Binding-site contacts:
Ligand atom C6 contacts residue GLY114 of chain 1.A at 3.4 Å.
Ligand atom O4' contacts residue VAL151 of chain 1.A at 3.1 Å.
Ligand atom N3 contacts residue GLY114 of chain 1.A at 3.1 Å (h-bond).
Ligand atom O2 contacts residue GLY114 of chain 1.A at 3.8 Å.
Ligand atom C2 contacts residue GLY114 of chain 1.A at 3.2 Å.
Ligand atom O3' contacts residue ASN116 of chain 1.A at 3.8 Å.
Ligand atom C4 contacts residue VAL147 of chain 1.A at 3.8 Å (hydrophobic).
Ligand atom C4 contacts residue GLY114 of chain 1.A at 3.2 Å.
Ligand atom O2' contacts residue HIS22 of chain 1.A at 2.9 Å (h-bond).
Ligand atom N5 contacts residue VAL147 of chain 1.A at 3.6 Å.
Ligand atom C2' contacts residue ASN116 of chain 1.A at 3.5 Å.
Ligand atom C3' contacts residue ASN116 of chain 1.A at 3.6 Å.
Ligand atom C2 contacts residue GOL1 of chain 1.C at 3.7 Å.
Ligand atom O2' contacts residue ASN116 of chain 1.A at 2.9 Å (h-bond).
Ligand atom C4 contacts residue LEU97 of chain 1.A at 3.9 Å (hydrophobic).
Ligand atom O2 contacts residue HIS22 of chain 1.A at 3.5 Å.
Ligand atom C4' contacts residue HIS22 of chain 1.A at 3.7 Å.
Ligand atom N5 contacts residue GLY114 of chain 1.A at 3.3 Å (h-bond).
Ligand atom O2' contacts residue HIS115 of chain 1.A at 3.9 Å.
Ligand atom O3' contacts residue HIS22 of chain 1.A at 3.4 Å (h-bond).
Ligand atom C4' contacts residue VAL151 of chain 1.A at 3.4 Å (hydrophobic).
Ligand atom C5' contacts residue LEU152 of chain 1.A at 3.8 Å (hydrophobic).
Ligand atom N3 contacts residue HIS115 of chain 1.A at 3.9 Å.
Ligand atom O2 contacts residue HIS115 of chain 1.A at 3.6 Å.
Ligand atom N3 contacts residue LEU97 of chain 1.A at 3.4 Å.
Ligand atom C4 contacts residue GOL1 of chain 1.C at 3.6 Å.
Ligand atom N1 contacts residue GLY114 of chain 1.A at 3.3 Å (h-bond).
Ligand atom C5' contacts residue SER148 of chain 1.A at 3.4 Å.
Ligand atom N4 contacts residue GLY114 of chain 1.A at 3.7 Å.
Ligand atom O2 contacts residue GOL1 of chain 1.C at 3.7 Å.
Ligand atom N4 contacts residue GLY113 of chain 1.A at 3.4 Å (h-bond).
Ligand atom C6 contacts residue VAL147 of chain 1.A at 3.8 Å (hydrophobic).
Ligand atom O5' contacts residue SER148 of chain 1.A at 2.8 Å (h-bond).
Ligand atom C5' contacts residue VAL151 of chain 1.A at 3.9 Å (hydrophobic).
Ligand atom N3 contacts residue GOL1 of chain 1.C at 2.8 Å (h-bond).
Ligand atom C3' contacts residue HIS22 of chain 1.A at 3.7 Å.
Ligand atom N4 contacts residue GOL1 of chain 1.C at 3.5 Å (h-bond).
Ligand atom C1' contacts residue HIS22 of chain 1.A at 3.5 Å.
Ligand atom C2' contacts residue HIS22 of chain 1.A at 3.5 Å.
Ligand atom C1' contacts residue VAL151 of chain 1.A at 3.8 Å (hydrophobic).

A protein and the small-molecule ligand that binds it are described below.
Small molecule (SMILES): Nc1ncn([C@@H]2O[C@H](CO)[C@@H](O)[C@H]2O)c(=O)n1

Sequence of chain 1.A:
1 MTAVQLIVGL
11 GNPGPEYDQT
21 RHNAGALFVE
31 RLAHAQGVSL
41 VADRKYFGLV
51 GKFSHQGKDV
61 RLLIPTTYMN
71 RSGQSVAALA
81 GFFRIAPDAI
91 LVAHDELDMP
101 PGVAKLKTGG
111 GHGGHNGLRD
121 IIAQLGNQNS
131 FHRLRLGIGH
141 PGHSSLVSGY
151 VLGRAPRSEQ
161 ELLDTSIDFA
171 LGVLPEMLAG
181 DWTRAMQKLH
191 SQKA